Binding-site contacts:
Ligand atom C21 contacts residue GLY128 of chain 1.A at 4.3 Å.
Ligand atom C20 contacts residue VAL131 of chain 1.A at 3.4 Å (hydrophobic).
Ligand atom N11 contacts residue ZN1 of chain 1.B at 2.0 Å.
Ligand atom N11 contacts residue GLU103 of chain 1.A at 3.7 Å.
Ligand atom O07 contacts residue HIS91 of chain 1.A at 3.6 Å.
Ligand atom N11 contacts residue THR195 of chain 1.A at 2.6 Å (h-bond).
Ligand atom O09 contacts residue THR195 of chain 1.A at 2.9 Å (h-bond).
Ligand atom C04 contacts residue LEU194 of chain 1.A at 4.0 Å (hydrophobic).
Ligand atom C12 contacts residue VAL118 of chain 1.A at 3.8 Å (hydrophobic).
Ligand atom S08 contacts residue HIS116 of chain 1.A at 4.2 Å.
Ligand atom O07 contacts residue ZN1 of chain 1.B at 3.6 Å.
Ligand atom N11 contacts residue HIS116 of chain 1.A at 3.1 Å (h-bond).
Ligand atom C19 contacts residue PRO198 of chain 1.A at 3.9 Å (hydrophobic).
Ligand atom C05 contacts residue LEU194 of chain 1.A at 4.2 Å (hydrophobic).
Ligand atom C02 contacts residue HIS91 of chain 1.A at 4.2 Å.
Ligand atom C03 contacts residue LEU194 of chain 1.A at 4.0 Å (hydrophobic).
Ligand atom O09 contacts residue LEU194 of chain 1.A at 3.1 Å.
Ligand atom C06 contacts residue THR196 of chain 1.A at 3.6 Å.
Ligand atom O26 contacts residue GLY128 of chain 1.A at 4.1 Å.
Ligand atom C02 contacts residue LEU194 of chain 1.A at 4.1 Å (hydrophobic).
Ligand atom C01 contacts residue THR196 of chain 1.A at 3.1 Å.
Ligand atom C03 contacts residue HIS91 of chain 1.A at 4.2 Å.
Ligand atom O10 contacts residue VAL118 of chain 1.A at 3.7 Å.
Ligand atom N11 contacts residue HIS91 of chain 1.A at 3.5 Å (h-bond).
Ligand atom O10 contacts residue VAL139 of chain 1.A at 4.0 Å.
Ligand atom S08 contacts residue HIS91 of chain 1.A at 3.7 Å.
Ligand atom C21 contacts residue VAL127 of chain 1.A at 4.2 Å (hydrophobic).
Ligand atom O10 contacts residue HIS91 of chain 1.A at 3.3 Å.
Ligand atom S08 contacts residue THR195 of chain 1.A at 3.9 Å.
Ligand atom C03 contacts residue VAL118 of chain 1.A at 4.2 Å (hydrophobic).
Ligand atom C06 contacts residue LEU194 of chain 1.A at 4.1 Å (hydrophobic).
Ligand atom O10 contacts residue HIS116 of chain 1.A at 4.0 Å.
Ligand atom C12 contacts residue GLN89 of chain 1.A at 4.0 Å.
Ligand atom O10 contacts residue ZN1 of chain 1.B at 3.4 Å.
Ligand atom C15 contacts residue LEU88 of chain 1.A at 4.1 Å (hydrophobic).
Ligand atom S08 contacts residue ZN1 of chain 1.B at 3.1 Å.
Ligand atom N11 contacts residue HIS93 of chain 1.A at 3.4 Å (h-bond).
Ligand atom C18 contacts residue PRO198 of chain 1.A at 4.0 Å (hydrophobic).
Ligand atom C21 contacts residue VAL131 of chain 1.A at 4.1 Å (hydrophobic).
Ligand atom C20 contacts residue VAL127 of chain 1.A at 3.9 Å (hydrophobic).

This protein binds this small molecule.
Small molecule (SMILES): C[C@]12CCc3c(ccc4cc(OS(N)(=O)=O)ccc34)[C@H]1CC[C@@H]2OS(N)(=O)=O

Sequence of chain 1.A:
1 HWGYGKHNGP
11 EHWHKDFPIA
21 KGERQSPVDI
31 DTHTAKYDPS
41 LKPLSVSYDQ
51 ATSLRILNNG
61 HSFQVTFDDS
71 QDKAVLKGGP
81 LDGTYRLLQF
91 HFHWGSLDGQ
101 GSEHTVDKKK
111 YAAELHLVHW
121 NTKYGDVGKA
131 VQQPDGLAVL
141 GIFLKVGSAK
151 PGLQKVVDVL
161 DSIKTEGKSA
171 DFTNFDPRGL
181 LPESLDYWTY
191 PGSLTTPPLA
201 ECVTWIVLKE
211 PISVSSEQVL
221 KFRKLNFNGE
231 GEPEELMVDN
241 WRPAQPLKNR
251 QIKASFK